Binding-site contacts:
Ligand atom C2 contacts residue ASN479 of chain 2.A at 2.4 Å.
Ligand atom C3 contacts residue ASN479 of chain 2.A at 3.7 Å.
Ligand atom C1 contacts residue THR481 of chain 2.A at 4.5 Å.
Ligand atom O7 contacts residue ASN479 of chain 2.A at 3.8 Å.
Ligand atom C7 contacts residue ALA475 of chain 2.A at 4.4 Å (hydrophobic).
Ligand atom N2 contacts residue THR481 of chain 2.A at 4.4 Å.
Ligand atom C4 contacts residue ASN479 of chain 2.A at 4.2 Å.
Ligand atom C2 contacts residue THR481 of chain 2.A at 4.3 Å.
Ligand atom C8 contacts residue ASP472 of chain 2.A at 4.0 Å.
Ligand atom C8 contacts residue SER476 of chain 2.A at 4.5 Å.
Ligand atom C1 contacts residue ASN479 of chain 2.A at 1.4 Å.
Ligand atom C8 contacts residue ALA475 of chain 2.A at 4.2 Å (hydrophobic).
Ligand atom O7 contacts residue ALA475 of chain 2.A at 4.2 Å.
Ligand atom O5 contacts residue ASN479 of chain 2.A at 2.5 Å (h-bond).
Ligand atom C7 contacts residue ASN479 of chain 2.A at 3.5 Å.
Ligand atom C5 contacts residue ASN479 of chain 2.A at 3.8 Å.
Ligand atom N2 contacts residue ASN479 of chain 2.A at 2.8 Å (h-bond).

This small molecule binds to this protein.
Small molecule (SMILES): CC(=O)N[C@@H]1[C@@H](O)[C@H](O)[C@@H](CO)O[C@H]1O

Sequence of chain 2.A:
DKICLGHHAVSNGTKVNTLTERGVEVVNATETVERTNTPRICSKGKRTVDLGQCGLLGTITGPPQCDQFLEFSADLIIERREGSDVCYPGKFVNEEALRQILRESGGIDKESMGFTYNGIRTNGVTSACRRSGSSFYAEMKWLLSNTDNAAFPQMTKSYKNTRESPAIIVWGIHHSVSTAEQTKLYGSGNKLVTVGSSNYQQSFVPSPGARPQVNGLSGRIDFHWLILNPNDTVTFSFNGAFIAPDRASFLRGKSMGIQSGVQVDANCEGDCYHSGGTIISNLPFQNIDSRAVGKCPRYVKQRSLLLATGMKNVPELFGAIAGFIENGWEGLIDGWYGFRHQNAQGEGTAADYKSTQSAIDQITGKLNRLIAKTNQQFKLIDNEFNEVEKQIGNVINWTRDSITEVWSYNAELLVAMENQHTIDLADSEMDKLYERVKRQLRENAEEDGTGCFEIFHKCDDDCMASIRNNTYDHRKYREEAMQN